This small molecule binds to this protein.
Small molecule (SMILES): OC[C@@H](O)[C@H](O)CO

Binding-site contacts:
Ligand atom C15 contacts residue GLN145 of chain 1.C at 3.9 Å.
Ligand atom O7 contacts residue ARG151 of chain 1.C at 2.9 Å (salt-bridge).
Ligand atom C11 contacts residue ASN202 of chain 1.C at 3.8 Å.
Ligand atom C14 contacts residue ASN99 of chain 1.C at 4.2 Å.
Ligand atom O8 contacts residue ARG151 of chain 1.C at 3.0 Å (salt-bridge).
Ligand atom C14 contacts residue TYR20 of chain 1.C at 4.4 Å (hydrophobic).
Ligand atom C15 contacts residue TYR20 of chain 1.C at 3.2 Å (hydrophobic).
Ligand atom C14 contacts residue ARG151 of chain 1.C at 3.5 Å.
Ligand atom C15 contacts residue ASN99 of chain 1.C at 3.4 Å.
Ligand atom C13 contacts residue TYR20 of chain 1.C at 4.5 Å (hydrophobic).
Ligand atom C14 contacts residue GLN247 of chain 1.C at 3.9 Å.
Ligand atom C11 contacts residue ARG151 of chain 1.C at 4.4 Å.
Ligand atom O7 contacts residue GLN247 of chain 1.C at 3.2 Å (h-bond).
Ligand atom O6 contacts residue PHE25 of chain 1.C at 3.7 Å.
Ligand atom C11 contacts residue PHE25 of chain 1.C at 4.3 Å (hydrophobic).
Ligand atom C13 contacts residue PHE25 of chain 1.C at 4.2 Å (hydrophobic).
Ligand atom C14 contacts residue TRP175 of chain 1.C at 3.9 Å (hydrophobic).
Ligand atom O6 contacts residue ASP227 of chain 1.C at 2.6 Å (salt-bridge).
Ligand atom C11 contacts residue TYR20 of chain 1.C at 3.9 Å (hydrophobic).
Ligand atom O7 contacts residue ASN202 of chain 1.C at 4.3 Å.
Ligand atom O8 contacts residue GLN247 of chain 1.C at 3.0 Å (h-bond).
Ligand atom O6 contacts residue TRP175 of chain 1.C at 4.3 Å.
Ligand atom C13 contacts residue ARG151 of chain 1.C at 3.9 Å.
Ligand atom C13 contacts residue GLN247 of chain 1.C at 3.7 Å.
Ligand atom C13 contacts residue ASP227 of chain 1.C at 3.5 Å.
Ligand atom OAA contacts residue ASN99 of chain 1.C at 2.6 Å (h-bond).
Ligand atom O6 contacts residue ASN202 of chain 1.C at 2.9 Å (h-bond).
Ligand atom OAA contacts residue TYR20 of chain 1.C at 2.6 Å (h-bond).
Ligand atom C11 contacts residue ASP227 of chain 1.C at 3.6 Å.
Ligand atom O7 contacts residue ASP227 of chain 1.C at 2.5 Å (salt-bridge).
Ligand atom C11 contacts residue TRP175 of chain 1.C at 3.6 Å (hydrophobic).
Ligand atom O8 contacts residue ASN99 of chain 1.C at 3.1 Å (h-bond).
Ligand atom OAA contacts residue PHE25 of chain 1.C at 3.5 Å.
Ligand atom C15 contacts residue TRP175 of chain 1.C at 3.7 Å (hydrophobic).
Ligand atom OAA contacts residue ILE26 of chain 1.C at 4.4 Å.

Sequence of chain 1.C:
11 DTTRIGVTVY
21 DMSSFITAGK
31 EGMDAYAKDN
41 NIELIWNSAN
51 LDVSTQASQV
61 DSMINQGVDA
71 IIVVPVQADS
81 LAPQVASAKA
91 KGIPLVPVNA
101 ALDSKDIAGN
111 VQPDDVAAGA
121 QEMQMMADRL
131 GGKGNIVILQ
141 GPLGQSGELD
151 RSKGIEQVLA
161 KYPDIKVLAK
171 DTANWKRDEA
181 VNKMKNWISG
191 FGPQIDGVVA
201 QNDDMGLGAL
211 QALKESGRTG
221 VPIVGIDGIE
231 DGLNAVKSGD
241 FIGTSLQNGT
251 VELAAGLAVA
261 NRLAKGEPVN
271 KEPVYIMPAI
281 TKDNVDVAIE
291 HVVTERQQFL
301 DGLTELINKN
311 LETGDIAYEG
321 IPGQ